Sequence of chain 1.A:
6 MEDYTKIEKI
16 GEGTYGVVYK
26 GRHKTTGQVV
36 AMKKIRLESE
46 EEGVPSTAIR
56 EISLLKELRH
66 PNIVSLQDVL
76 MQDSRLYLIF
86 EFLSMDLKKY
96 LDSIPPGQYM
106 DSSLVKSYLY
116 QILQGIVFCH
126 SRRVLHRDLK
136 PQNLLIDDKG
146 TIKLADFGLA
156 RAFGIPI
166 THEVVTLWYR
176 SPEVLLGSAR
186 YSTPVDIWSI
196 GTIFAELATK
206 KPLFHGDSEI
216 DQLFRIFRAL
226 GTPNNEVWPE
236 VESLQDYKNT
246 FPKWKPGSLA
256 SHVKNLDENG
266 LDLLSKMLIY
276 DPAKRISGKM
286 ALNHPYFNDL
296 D

Binding-site contacts:
Ligand atom N06 contacts residue LEU140 of chain 1.A at 3.5 Å.
Ligand atom C03 contacts residue ALA36 of chain 1.A at 3.5 Å (hydrophobic).
Ligand atom O29 contacts residue LYS38 of chain 1.A at 3.2 Å (salt-bridge).
Ligand atom C01 contacts residue PHE85 of chain 1.A at 3.6 Å (hydrophobic).
Ligand atom O29 contacts residue ALA150 of chain 1.A at 3.7 Å.
Ligand atom C24 contacts residue GLY16 of chain 1.A at 3.6 Å.
Ligand atom C19 contacts residue SER89 of chain 1.A at 3.3 Å.
Ligand atom C22 contacts residue ASP91 of chain 1.A at 3.4 Å.
Ligand atom C04 contacts residue GLU86 of chain 1.A at 3.5 Å.
Ligand atom C14 contacts residue LEU88 of chain 1.A at 3.9 Å (hydrophobic).
Ligand atom C15 contacts residue ASP91 of chain 1.A at 3.9 Å.
Ligand atom C07 contacts residue LEU140 of chain 1.A at 3.5 Å (hydrophobic).
Ligand atom C19 contacts residue LEU88 of chain 1.A at 3.7 Å (hydrophobic).
Ligand atom C28 contacts residue ASP151 of chain 1.A at 3.6 Å.
Ligand atom C03 contacts residue LEU140 of chain 1.A at 3.6 Å (hydrophobic).
Ligand atom C17 contacts residue LYS94 of chain 1.A at 3.9 Å.
Ligand atom C13 contacts residue MET90 of chain 1.A at 3.5 Å (hydrophobic).
Ligand atom N05 contacts residue LEU140 of chain 1.A at 3.6 Å.
Ligand atom C25 contacts residue GLU17 of chain 1.A at 3.9 Å.
Ligand atom N12 contacts residue LEU88 of chain 1.A at 2.8 Å (h-bond).
Ligand atom C24 contacts residue GLU17 of chain 1.A at 3.6 Å.
Ligand atom C11 contacts residue ILE15 of chain 1.A at 3.9 Å (hydrophobic).
Ligand atom O20 contacts residue PHE87 of chain 1.A at 3.9 Å.
Ligand atom C04 contacts residue LEU140 of chain 1.A at 3.6 Å (hydrophobic).
Ligand atom C28 contacts residue LYS38 of chain 1.A at 3.3 Å.
Ligand atom C25 contacts residue GLY18 of chain 1.A at 3.8 Å.
Ligand atom C16 contacts residue ILE15 of chain 1.A at 3.8 Å (hydrophobic).
Ligand atom C02 contacts residue ALA36 of chain 1.A at 3.6 Å (hydrophobic).
Ligand atom C14 contacts residue SER89 of chain 1.A at 3.7 Å.
Ligand atom C23 contacts residue GLN137 of chain 1.A at 3.7 Å.
Ligand atom C16 contacts residue LYS94 of chain 1.A at 3.8 Å.
Ligand atom C13 contacts residue ASP91 of chain 1.A at 3.7 Å.
Ligand atom C25 contacts residue VAL23 of chain 1.A at 3.7 Å (hydrophobic).
Ligand atom C13 contacts residue LEU88 of chain 1.A at 3.1 Å (hydrophobic).
Ligand atom C27 contacts residue GLN137 of chain 1.A at 3.7 Å.
Ligand atom C13 contacts residue SER89 of chain 1.A at 3.7 Å.
Ligand atom C19 contacts residue PHE87 of chain 1.A at 3.9 Å (hydrophobic).
Ligand atom C04 contacts residue ALA36 of chain 1.A at 3.3 Å (hydrophobic).
Ligand atom C28 contacts residue ASN138 of chain 1.A at 3.9 Å.
Ligand atom N05 contacts residue LEU88 of chain 1.A at 3.4 Å (h-bond).

The protein below binds the small molecule below.
Small molecule (SMILES): CCc1cnn2c(NCc3ccc[n+](O)c3)cc(N3CCCC[C@H]3CCO)nc12